Sequence of chain 1.A:
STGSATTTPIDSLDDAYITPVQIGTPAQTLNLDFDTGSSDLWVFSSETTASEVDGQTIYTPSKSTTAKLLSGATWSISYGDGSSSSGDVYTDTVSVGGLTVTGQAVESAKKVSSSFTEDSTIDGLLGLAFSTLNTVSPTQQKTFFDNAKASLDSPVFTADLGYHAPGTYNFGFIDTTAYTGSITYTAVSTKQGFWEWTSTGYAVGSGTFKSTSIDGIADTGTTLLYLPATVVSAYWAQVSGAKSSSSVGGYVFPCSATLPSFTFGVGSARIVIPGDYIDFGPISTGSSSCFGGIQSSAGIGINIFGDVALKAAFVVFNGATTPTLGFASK

A small-molecule ligand and the protein it binds are described below.
Small molecule (SMILES): O=S(=O)(c1cncc2ccccc12)N1CCCNCC1

Binding-site contacts:
Ligand atom C15 contacts residue TYR168 of chain 1.A at 3.5 Å (hydrophobic).
Ligand atom C08 contacts residue ILE211 of chain 1.A at 3.3 Å (hydrophobic).
Ligand atom C08 contacts residue ALA105 of chain 1.A at 4.1 Å (hydrophobic).
Ligand atom S02 contacts residue GLY310 of chain 1.A at 3.8 Å.
Ligand atom C05 contacts residue SER204 of chain 1.A at 4.0 Å.
Ligand atom N17 contacts residue THR311 of chain 1.A at 3.9 Å.
Ligand atom N11 contacts residue ASP170 of chain 1.A at 3.8 Å.
Ligand atom C18 contacts residue GLY310 of chain 1.A at 3.9 Å.
Ligand atom C16 contacts residue THR311 of chain 1.A at 4.1 Å.
Ligand atom N11 contacts residue SER204 of chain 1.A at 3.2 Å (h-bond).
Ligand atom C15 contacts residue GLY310 of chain 1.A at 3.8 Å.
Ligand atom O20 contacts residue ASP122 of chain 1.A at 3.3 Å (salt-bridge).
Ligand atom C16 contacts residue ASP124 of chain 1.A at 3.9 Å.
Ligand atom C12 contacts residue SER172 of chain 1.A at 3.4 Å.
Ligand atom C18 contacts residue THR311 of chain 1.A at 4.0 Å.
Ligand atom C14 contacts residue LEU214 of chain 1.A at 4.0 Å (hydrophobic).
Ligand atom C15 contacts residue LEU214 of chain 1.A at 3.8 Å (hydrophobic).
Ligand atom C03 contacts residue PHE205 of chain 1.A at 3.9 Å (hydrophobic).
Ligand atom O20 contacts residue GLY310 of chain 1.A at 3.5 Å (h-bond).
Ligand atom C15 contacts residue ASP124 of chain 1.A at 3.2 Å.
Ligand atom C04 contacts residue PHE205 of chain 1.A at 4.1 Å (hydrophobic).
Ligand atom C14 contacts residue TYR168 of chain 1.A at 3.6 Å (hydrophobic).
Ligand atom C06 contacts residue SER204 of chain 1.A at 3.5 Å.
Ligand atom N17 contacts residue GLY310 of chain 1.A at 3.9 Å.
Ligand atom C12 contacts residue ASP170 of chain 1.A at 3.5 Å.
Ligand atom N11 contacts residue SER172 of chain 1.A at 3.4 Å (h-bond).
Ligand atom C19 contacts residue ASP170 of chain 1.A at 3.4 Å.
Ligand atom N11 contacts residue PHE205 of chain 1.A at 3.3 Å.
Ligand atom C12 contacts residue PHE205 of chain 1.A at 3.4 Å (hydrophobic).
Ligand atom O01 contacts residue GLY310 of chain 1.A at 3.3 Å (h-bond).
Ligand atom C10 contacts residue PHE205 of chain 1.A at 3.6 Å (hydrophobic).
Ligand atom C07 contacts residue ILE211 of chain 1.A at 3.7 Å (hydrophobic).
Ligand atom C10 contacts residue SER204 of chain 1.A at 3.2 Å.
Ligand atom C08 contacts residue ASP208 of chain 1.A at 3.3 Å.
Ligand atom C16 contacts residue GLY310 of chain 1.A at 2.9 Å.
Ligand atom C05 contacts residue PHE205 of chain 1.A at 4.0 Å (hydrophobic).
Ligand atom C07 contacts residue ASP208 of chain 1.A at 2.5 Å.
Ligand atom C06 contacts residue ASP208 of chain 1.A at 3.5 Å.
Ligand atom N13 contacts residue GLY310 of chain 1.A at 4.0 Å.
Ligand atom C09 contacts residue ILE211 of chain 1.A at 4.0 Å (hydrophobic).